This protein binds this small molecule.
Small molecule (SMILES): CC(=O)N[C@@H]1[C@@H](O)[C@H](O)[C@@H](CO)O[C@H]1O

Binding-site contacts:
Ligand atom O7 contacts residue ASN127 of chain 2.A at 3.2 Å (h-bond).
Ligand atom C7 contacts residue GLN126 of chain 2.A at 4.3 Å.
Ligand atom N2 contacts residue ASN127 of chain 2.A at 3.2 Å (h-bond).
Ligand atom C1 contacts residue ASN127 of chain 2.A at 1.4 Å.
Ligand atom C7 contacts residue ASN127 of chain 2.A at 3.5 Å.
Ligand atom C5 contacts residue ASN127 of chain 2.A at 3.5 Å.
Ligand atom O7 contacts residue GLN126 of chain 2.A at 4.5 Å.
Ligand atom C4 contacts residue ASN127 of chain 2.A at 4.2 Å.
Ligand atom O5 contacts residue ASN127 of chain 2.A at 2.2 Å (h-bond).
Ligand atom C3 contacts residue ASN127 of chain 2.A at 3.9 Å.
Ligand atom C2 contacts residue ASN127 of chain 2.A at 2.6 Å.
Ligand atom C8 contacts residue GLN126 of chain 2.A at 3.8 Å.

Sequence of chain 2.A:
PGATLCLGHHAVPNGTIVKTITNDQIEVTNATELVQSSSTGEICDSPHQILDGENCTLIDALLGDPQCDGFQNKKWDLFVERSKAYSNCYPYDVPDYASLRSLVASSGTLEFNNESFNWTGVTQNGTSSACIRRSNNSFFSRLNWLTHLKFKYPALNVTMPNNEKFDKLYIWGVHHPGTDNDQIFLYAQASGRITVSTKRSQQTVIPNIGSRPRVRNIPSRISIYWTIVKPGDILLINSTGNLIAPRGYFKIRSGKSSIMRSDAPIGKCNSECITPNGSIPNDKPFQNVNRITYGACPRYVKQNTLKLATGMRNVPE